Sequence of chain 1.A:
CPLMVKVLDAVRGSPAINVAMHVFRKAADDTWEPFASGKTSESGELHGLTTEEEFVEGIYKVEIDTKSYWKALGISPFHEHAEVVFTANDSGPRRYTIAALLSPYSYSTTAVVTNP

A small-molecule ligand and the protein it binds are described below.
Small molecule (SMILES): O=c1c(-c2ccc(O)cc2)coc2cc(O)cc(O)c12

Binding-site contacts:
Ligand atom O2 contacts residue GEN1 of chain 2.C at 0.2 Å (h-bond).
Ligand atom O9 contacts residue LEU17 of chain 1.A at 3.2 Å.
Ligand atom O6 contacts residue LEU17 of chain 2.A at 3.0 Å.
Ligand atom C14 contacts residue GEN1 of chain 2.C at 0.1 Å.
Ligand atom C2 contacts residue GEN1 of chain 2.C at 0.2 Å.
Ligand atom C8 contacts residue GEN1 of chain 2.C at 0.4 Å.
Ligand atom C2 contacts residue LYS15 of chain 2.A at 3.5 Å.
Ligand atom C6 contacts residue ALA108 of chain 1.A at 3.7 Å (hydrophobic).
Ligand atom O6 contacts residue GEN1 of chain 2.C at 0.4 Å.
Ligand atom O14 contacts residue SER117 of chain 2.A at 3.7 Å.
Ligand atom O14 contacts residue GEN1 of chain 2.C at 0.3 Å (h-bond).
Ligand atom C12 contacts residue GEN1 of chain 2.C at 0.3 Å.
Ligand atom C8 contacts residue LEU17 of chain 1.A at 3.1 Å (hydrophobic).
Ligand atom C4 contacts residue GEN1 of chain 2.C at 1.0 Å.
Ligand atom C3 contacts residue LYS15 of chain 2.A at 3.6 Å.
Ligand atom C5 contacts residue GEN1 of chain 2.C at 0.5 Å.
Ligand atom C2 contacts residue LYS15 of chain 1.A at 3.5 Å.
Ligand atom O2 contacts residue LYS15 of chain 1.A at 3.0 Å (salt-bridge).
Ligand atom O4 contacts residue GEN1 of chain 2.C at 1.3 Å (h-bond).
Ligand atom C6 contacts residue LEU17 of chain 2.A at 3.6 Å (hydrophobic).
Ligand atom O4 contacts residue ALA108 of chain 1.A at 3.5 Å.
Ligand atom O14 contacts residue LEU110 of chain 2.A at 3.5 Å.
Ligand atom C13 contacts residue GEN1 of chain 2.C at 0.1 Å.
Ligand atom O14 contacts residue SER117 of chain 1.A at 3.5 Å.
Ligand atom O4 contacts residue LEU17 of chain 2.A at 3.2 Å.
Ligand atom C7 contacts residue GEN1 of chain 2.C at 0.6 Å.
Ligand atom C10 contacts residue GEN1 of chain 2.C at 0.5 Å.
Ligand atom C11 contacts residue GEN1 of chain 2.C at 0.4 Å.
Ligand atom C15 contacts residue GEN1 of chain 2.C at 0.1 Å.
Ligand atom O9 contacts residue ALA108 of chain 2.A at 3.4 Å.
Ligand atom C3 contacts residue GEN1 of chain 2.C at 0.6 Å.
Ligand atom C8 contacts residue ALA108 of chain 2.A at 3.2 Å (hydrophobic).
Ligand atom C1 contacts residue GEN1 of chain 2.C at 0.6 Å.
Ligand atom O9 contacts residue GEN1 of chain 2.C at 1.2 Å.
Ligand atom O6 contacts residue ALA108 of chain 1.A at 3.1 Å.
Ligand atom C6 contacts residue GEN1 of chain 2.C at 0.9 Å.
Ligand atom C16 contacts residue GEN1 of chain 2.C at 0.3 Å.
Ligand atom O2 contacts residue LYS15 of chain 2.A at 3.1 Å (salt-bridge).
Ligand atom C13 contacts residue LEU110 of chain 1.A at 3.6 Å (hydrophobic).
Ligand atom C15 contacts residue LEU110 of chain 2.A at 3.6 Å (hydrophobic).

Sequence of chain 2.A:
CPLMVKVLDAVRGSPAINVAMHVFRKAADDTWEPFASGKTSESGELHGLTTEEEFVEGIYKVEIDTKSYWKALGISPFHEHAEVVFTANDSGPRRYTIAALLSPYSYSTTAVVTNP